Binding-site contacts:
Ligand atom C2 contacts residue ASN603 of chain 1.A at 2.5 Å.
Ligand atom C1 contacts residue ASN603 of chain 1.A at 1.5 Å.
Ligand atom C7 contacts residue ASN603 of chain 1.A at 3.5 Å.
Ligand atom C3 contacts residue ASN603 of chain 1.A at 3.9 Å.
Ligand atom O7 contacts residue ASN603 of chain 1.A at 3.7 Å.
Ligand atom N2 contacts residue ASN603 of chain 1.A at 2.9 Å (h-bond).
Ligand atom O5 contacts residue ASN603 of chain 1.A at 2.4 Å (h-bond).
Ligand atom C5 contacts residue ASN603 of chain 1.A at 3.8 Å.
Ligand atom C4 contacts residue ASN603 of chain 1.A at 4.3 Å.

The protein below binds the small molecule below.
Small molecule (SMILES): CC(=O)N[C@@H]1[C@@H](O)[C@H](O)[C@@H](CO)O[C@H]1O

Sequence of chain 1.A:
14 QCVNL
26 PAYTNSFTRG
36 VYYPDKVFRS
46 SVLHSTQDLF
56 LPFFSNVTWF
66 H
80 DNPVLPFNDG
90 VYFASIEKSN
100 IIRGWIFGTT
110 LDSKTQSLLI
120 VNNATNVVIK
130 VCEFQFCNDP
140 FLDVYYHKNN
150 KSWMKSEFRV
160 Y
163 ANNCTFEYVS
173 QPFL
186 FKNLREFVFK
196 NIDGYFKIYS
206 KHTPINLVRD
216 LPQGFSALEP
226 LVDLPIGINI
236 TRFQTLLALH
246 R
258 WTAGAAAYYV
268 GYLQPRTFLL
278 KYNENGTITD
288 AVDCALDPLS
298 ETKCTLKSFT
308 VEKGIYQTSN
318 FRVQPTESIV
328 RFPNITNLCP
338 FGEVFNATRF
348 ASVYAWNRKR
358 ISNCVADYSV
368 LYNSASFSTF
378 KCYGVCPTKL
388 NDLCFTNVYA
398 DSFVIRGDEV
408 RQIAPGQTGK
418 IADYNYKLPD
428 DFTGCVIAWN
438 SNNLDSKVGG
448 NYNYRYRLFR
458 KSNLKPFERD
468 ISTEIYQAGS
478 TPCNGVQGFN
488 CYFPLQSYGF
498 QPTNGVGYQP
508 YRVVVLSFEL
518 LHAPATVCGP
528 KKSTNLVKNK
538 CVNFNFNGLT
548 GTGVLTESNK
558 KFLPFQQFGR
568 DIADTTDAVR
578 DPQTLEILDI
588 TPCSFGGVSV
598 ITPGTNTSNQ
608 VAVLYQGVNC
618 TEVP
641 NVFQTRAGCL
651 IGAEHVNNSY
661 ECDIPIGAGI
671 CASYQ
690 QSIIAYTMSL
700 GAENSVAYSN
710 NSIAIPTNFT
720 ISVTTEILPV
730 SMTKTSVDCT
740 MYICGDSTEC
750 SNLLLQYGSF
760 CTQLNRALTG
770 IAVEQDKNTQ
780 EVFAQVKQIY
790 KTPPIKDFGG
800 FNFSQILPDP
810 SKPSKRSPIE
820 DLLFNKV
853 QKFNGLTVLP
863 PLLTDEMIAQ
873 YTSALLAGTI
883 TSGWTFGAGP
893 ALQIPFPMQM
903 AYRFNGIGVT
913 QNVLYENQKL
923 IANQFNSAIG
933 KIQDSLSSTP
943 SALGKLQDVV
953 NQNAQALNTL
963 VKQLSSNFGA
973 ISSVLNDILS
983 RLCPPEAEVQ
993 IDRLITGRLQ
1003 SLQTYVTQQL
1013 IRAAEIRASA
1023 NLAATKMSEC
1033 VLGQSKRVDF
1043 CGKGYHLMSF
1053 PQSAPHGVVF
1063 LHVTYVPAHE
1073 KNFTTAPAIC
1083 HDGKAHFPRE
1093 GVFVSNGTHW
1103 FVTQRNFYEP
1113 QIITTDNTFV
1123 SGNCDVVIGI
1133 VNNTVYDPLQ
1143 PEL